Sequence of chain 1.C:
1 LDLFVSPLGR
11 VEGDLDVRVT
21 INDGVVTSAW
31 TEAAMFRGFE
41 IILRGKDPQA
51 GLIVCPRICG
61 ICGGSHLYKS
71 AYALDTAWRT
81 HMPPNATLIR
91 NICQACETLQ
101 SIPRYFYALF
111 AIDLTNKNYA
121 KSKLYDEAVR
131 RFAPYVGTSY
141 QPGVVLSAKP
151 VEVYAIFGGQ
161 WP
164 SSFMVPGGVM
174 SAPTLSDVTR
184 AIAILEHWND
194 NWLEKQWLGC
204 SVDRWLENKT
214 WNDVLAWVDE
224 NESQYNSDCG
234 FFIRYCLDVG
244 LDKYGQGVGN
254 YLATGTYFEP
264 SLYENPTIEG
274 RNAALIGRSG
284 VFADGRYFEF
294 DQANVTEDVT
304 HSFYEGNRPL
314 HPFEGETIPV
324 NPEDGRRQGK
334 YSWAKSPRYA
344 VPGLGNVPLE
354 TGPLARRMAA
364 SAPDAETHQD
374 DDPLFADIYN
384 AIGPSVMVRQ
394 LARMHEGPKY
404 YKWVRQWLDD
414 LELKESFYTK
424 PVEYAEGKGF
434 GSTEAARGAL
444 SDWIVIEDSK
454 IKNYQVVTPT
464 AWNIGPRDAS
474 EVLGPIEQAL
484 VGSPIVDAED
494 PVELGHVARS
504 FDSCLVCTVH

This protein binds this small molecule.
Small molecule (SMILES): N#C[Fe](=C=O)C#N

Binding-site contacts:
Ligand atom N2 contacts residue ALA439 of chain 1.C at 3.2 Å (h-bond).
Ligand atom C1 contacts residue CYS507 of chain 1.C at 3.8 Å (hydrophobic).
Ligand atom N1 contacts residue PRO462 of chain 1.C at 3.3 Å.
Ligand atom C3 contacts residue OH1 of chain 1.O at 4.0 Å.
Ligand atom N2 contacts residue OH1 of chain 1.O at 3.4 Å (h-bond).
Ligand atom O3 contacts residue LEU443 of chain 1.C at 3.0 Å.
Ligand atom N2 contacts residue ALA438 of chain 1.C at 3.0 Å.
Ligand atom FE contacts residue CYS62 of chain 1.C at 2.3 Å.
Ligand atom FE contacts residue OH1 of chain 1.O at 2.1 Å.
Ligand atom O3 contacts residue HIS66 of chain 1.C at 3.4 Å (h-bond).
Ligand atom FE contacts residue 3NI1 of chain 1.M at 2.8 Å.
Ligand atom O3 contacts residue THR461 of chain 1.C at 3.8 Å.
Ligand atom N1 contacts residue ARG440 of chain 1.C at 3.9 Å.
Ligand atom C2 contacts residue ALA438 of chain 1.C at 3.3 Å (hydrophobic).
Ligand atom C3 contacts residue PRO462 of chain 1.C at 3.3 Å (hydrophobic).
Ligand atom FE contacts residue CYS510 of chain 1.C at 2.4 Å.
Ligand atom O3 contacts residue CYS62 of chain 1.C at 3.8 Å.
Ligand atom C1 contacts residue OH1 of chain 1.O at 2.8 Å.
Ligand atom C2 contacts residue ARG440 of chain 1.C at 3.3 Å.
Ligand atom C3 contacts residue CYS510 of chain 1.C at 3.1 Å (hydrophobic).
Ligand atom C1 contacts residue THR463 of chain 1.C at 3.7 Å.
Ligand atom N1 contacts residue CYS510 of chain 1.C at 3.4 Å.
Ligand atom N1 contacts residue CYS507 of chain 1.C at 4.0 Å.
Ligand atom O3 contacts residue PRO462 of chain 1.C at 3.0 Å.
Ligand atom C1 contacts residue ARG440 of chain 1.C at 3.6 Å.
Ligand atom N1 contacts residue THR463 of chain 1.C at 2.8 Å (h-bond).
Ligand atom O3 contacts residue CYS510 of chain 1.C at 3.9 Å.
Ligand atom N1 contacts residue OH1 of chain 1.O at 3.7 Å.
Ligand atom N2 contacts residue ARG440 of chain 1.C at 2.9 Å (salt-bridge).
Ligand atom N2 contacts residue CYS62 of chain 1.C at 3.4 Å.
Ligand atom C1 contacts residue PRO462 of chain 1.C at 3.5 Å (hydrophobic).
Ligand atom C3 contacts residue CYS62 of chain 1.C at 3.1 Å (hydrophobic).
Ligand atom C1 contacts residue CYS510 of chain 1.C at 3.2 Å (hydrophobic).
Ligand atom C3 contacts residue ALA438 of chain 1.C at 3.6 Å (hydrophobic).
Ligand atom C1 contacts residue 3NI1 of chain 1.M at 3.8 Å.
Ligand atom O3 contacts residue ALA438 of chain 1.C at 3.6 Å.
Ligand atom C2 contacts residue CYS62 of chain 1.C at 3.1 Å (hydrophobic).
Ligand atom C3 contacts residue HIS66 of chain 1.C at 3.5 Å.
Ligand atom C2 contacts residue OH1 of chain 1.O at 2.7 Å.
Ligand atom C3 contacts residue LEU443 of chain 1.C at 3.9 Å (hydrophobic).